Sequence of chain 1.D:
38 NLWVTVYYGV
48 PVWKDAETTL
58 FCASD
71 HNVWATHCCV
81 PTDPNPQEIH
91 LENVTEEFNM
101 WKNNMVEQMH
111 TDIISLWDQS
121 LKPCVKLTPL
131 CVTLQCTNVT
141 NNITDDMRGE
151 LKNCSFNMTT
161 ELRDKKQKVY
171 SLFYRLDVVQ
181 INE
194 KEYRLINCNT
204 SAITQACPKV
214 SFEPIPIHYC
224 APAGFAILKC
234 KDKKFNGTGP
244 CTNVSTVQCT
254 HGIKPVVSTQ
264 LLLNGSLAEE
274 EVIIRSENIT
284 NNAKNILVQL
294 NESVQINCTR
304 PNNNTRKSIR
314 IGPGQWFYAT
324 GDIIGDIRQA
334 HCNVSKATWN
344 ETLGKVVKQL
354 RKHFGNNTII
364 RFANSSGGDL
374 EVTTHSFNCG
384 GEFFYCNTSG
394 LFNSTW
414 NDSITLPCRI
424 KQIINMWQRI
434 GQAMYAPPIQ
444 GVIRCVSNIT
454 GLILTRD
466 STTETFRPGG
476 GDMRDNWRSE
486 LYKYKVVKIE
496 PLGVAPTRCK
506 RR

This small molecule binds to this protein.
Small molecule (SMILES): CC(=O)N[C@@H]1[C@@H](O)[C@H](O)[C@@H](CO)O[C@H]1O

Binding-site contacts:
Ligand atom C8 contacts residue HIS356 of chain 1.D at 3.5 Å.
Ligand atom C8 contacts residue ILE277 of chain 1.D at 3.9 Å (hydrophobic).
Ligand atom O5 contacts residue ASN239 of chain 1.D at 2.5 Å (h-bond).
Ligand atom C6 contacts residue ASN239 of chain 1.D at 4.5 Å.
Ligand atom N2 contacts residue ASN239 of chain 1.D at 3.0 Å (h-bond).
Ligand atom O5 contacts residue PHE238 of chain 1.D at 4.1 Å.
Ligand atom C6 contacts residue THR241 of chain 1.D at 3.9 Å.
Ligand atom O5 contacts residue THR241 of chain 1.D at 3.5 Å.
Ligand atom C7 contacts residue ILE277 of chain 1.D at 4.2 Å (hydrophobic).
Ligand atom C8 contacts residue SER279 of chain 1.D at 3.6 Å.
Ligand atom C1 contacts residue ASN239 of chain 1.D at 1.5 Å.
Ligand atom C3 contacts residue ASN239 of chain 1.D at 3.9 Å.
Ligand atom C7 contacts residue HIS356 of chain 1.D at 3.5 Å.
Ligand atom N2 contacts residue HIS356 of chain 1.D at 4.5 Å.
Ligand atom C5 contacts residue THR241 of chain 1.D at 3.9 Å.
Ligand atom C5 contacts residue ASN239 of chain 1.D at 3.8 Å.
Ligand atom C8 contacts residue ILE282 of chain 1.D at 4.1 Å (hydrophobic).
Ligand atom O7 contacts residue HIS356 of chain 1.D at 3.3 Å.
Ligand atom C7 contacts residue ASN239 of chain 1.D at 3.5 Å.
Ligand atom C2 contacts residue ASN239 of chain 1.D at 2.6 Å.
Ligand atom O7 contacts residue ILE277 of chain 1.D at 4.0 Å.
Ligand atom C1 contacts residue THR241 of chain 1.D at 3.6 Å.
Ligand atom O7 contacts residue ASN239 of chain 1.D at 3.5 Å (h-bond).
Ligand atom C4 contacts residue ASN239 of chain 1.D at 4.4 Å.